Sequence of chain 5.A:
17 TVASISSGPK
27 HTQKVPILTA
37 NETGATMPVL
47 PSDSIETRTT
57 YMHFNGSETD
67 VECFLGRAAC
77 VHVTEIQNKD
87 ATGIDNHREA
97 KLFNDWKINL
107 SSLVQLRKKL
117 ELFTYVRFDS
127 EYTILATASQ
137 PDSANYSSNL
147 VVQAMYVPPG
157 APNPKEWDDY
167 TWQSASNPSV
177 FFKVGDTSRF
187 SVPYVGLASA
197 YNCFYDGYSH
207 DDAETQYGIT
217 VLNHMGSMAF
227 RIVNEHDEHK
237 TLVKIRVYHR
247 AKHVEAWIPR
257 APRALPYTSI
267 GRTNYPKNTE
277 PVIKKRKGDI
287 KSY

A small-molecule ligand and the protein it binds are described below.
Small molecule (SMILES): OCCOCOCc1cc(CCCCCOc2c(Cl)cc(C3=NCCO3)cc2Cl)on1

Sequence of chain 1.C:
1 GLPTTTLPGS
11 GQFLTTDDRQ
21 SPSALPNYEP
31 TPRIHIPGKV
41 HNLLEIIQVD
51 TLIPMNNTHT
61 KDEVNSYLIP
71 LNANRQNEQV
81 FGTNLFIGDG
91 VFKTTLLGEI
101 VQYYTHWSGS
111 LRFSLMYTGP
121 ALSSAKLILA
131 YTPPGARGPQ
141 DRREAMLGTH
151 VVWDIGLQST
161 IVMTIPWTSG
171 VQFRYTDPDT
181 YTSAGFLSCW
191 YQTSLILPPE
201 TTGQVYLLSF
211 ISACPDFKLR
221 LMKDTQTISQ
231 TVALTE

Sequence of chain 5.C:
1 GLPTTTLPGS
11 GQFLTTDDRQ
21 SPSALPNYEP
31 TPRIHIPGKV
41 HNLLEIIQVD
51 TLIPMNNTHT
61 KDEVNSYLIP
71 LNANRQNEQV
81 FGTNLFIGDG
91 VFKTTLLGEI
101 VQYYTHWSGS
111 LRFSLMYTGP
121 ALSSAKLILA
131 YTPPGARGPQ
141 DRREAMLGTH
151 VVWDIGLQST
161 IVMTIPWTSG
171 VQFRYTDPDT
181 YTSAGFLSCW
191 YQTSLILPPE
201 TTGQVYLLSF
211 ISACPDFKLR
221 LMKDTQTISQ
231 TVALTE

Binding-site contacts:
Ligand atom CL1 contacts residue LEU25 of chain 5.C at 3.5 Å.
Ligand atom N2 contacts residue MET221 of chain 5.A at 3.5 Å (h-bond).
Ligand atom C1C contacts residue TYR128 of chain 5.A at 3.5 Å (hydrophobic).
Ligand atom C4A contacts residue PRO174 of chain 5.A at 3.3 Å (hydrophobic).
Ligand atom C1B contacts residue TYR152 of chain 5.A at 3.8 Å (hydrophobic).
Ligand atom C3B contacts residue MET224 of chain 5.A at 3.4 Å (hydrophobic).
Ligand atom C5C contacts residue VAL188 of chain 5.A at 2.9 Å (hydrophobic).
Ligand atom C3 contacts residue LEU106 of chain 5.A at 3.4 Å (hydrophobic).
Ligand atom O1A contacts residue PHE186 of chain 5.A at 2.9 Å.
Ligand atom C4C contacts residue TYR128 of chain 5.A at 3.5 Å (hydrophobic).
Ligand atom C3B contacts residue PHE186 of chain 5.A at 3.7 Å (hydrophobic).
Ligand atom O1 contacts residue MET221 of chain 5.A at 3.1 Å (h-bond).
Ligand atom C2D contacts residue SER107 of chain 5.A at 3.8 Å.
Ligand atom CL2 contacts residue ILE104 of chain 5.A at 3.1 Å.
Ligand atom C5 contacts residue LEU106 of chain 5.A at 3.5 Å (hydrophobic).
Ligand atom CL1 contacts residue VAL188 of chain 5.A at 3.5 Å.
Ligand atom C3D contacts residue LEU116 of chain 5.A at 3.6 Å (hydrophobic).
Ligand atom C2A contacts residue PHE186 of chain 5.A at 3.3 Å (hydrophobic).
Ligand atom CL2 contacts residue MET224 of chain 5.A at 2.9 Å.
Ligand atom C4A contacts residue VAL176 of chain 5.A at 3.7 Å (hydrophobic).
Ligand atom C31 contacts residue ASN219 of chain 5.A at 3.8 Å.
Ligand atom C5A contacts residue PHE186 of chain 5.A at 3.5 Å (hydrophobic).
Ligand atom C5A contacts residue ALA150 of chain 5.A at 3.2 Å (hydrophobic).
Ligand atom C3C contacts residue ILE104 of chain 5.A at 3.6 Å (hydrophobic).
Ligand atom N3A contacts residue ALA24 of chain 5.C at 3.6 Å.
Ligand atom O1A contacts residue ALA150 of chain 5.A at 3.8 Å.
Ligand atom C5B contacts residue TYR152 of chain 5.A at 3.8 Å (hydrophobic).
Ligand atom C4B contacts residue PHE186 of chain 5.A at 3.4 Å (hydrophobic).
Ligand atom O1D contacts residue SER107 of chain 5.A at 3.2 Å.
Ligand atom C6B contacts residue VAL188 of chain 5.A at 3.8 Å (hydrophobic).
Ligand atom C4A contacts residue SER175 of chain 5.A at 3.8 Å.
Ligand atom C31 contacts residue LEU106 of chain 5.A at 3.8 Å (hydrophobic).
Ligand atom C1B contacts residue VAL188 of chain 5.A at 3.8 Å (hydrophobic).
Ligand atom C4 contacts residue LEU106 of chain 5.A at 2.5 Å (hydrophobic).
Ligand atom N2 contacts residue ASN219 of chain 5.A at 3.4 Å (h-bond).
Ligand atom C6B contacts residue TYR152 of chain 5.A at 3.8 Å (hydrophobic).
Ligand atom O1B contacts residue TYR152 of chain 5.A at 3.8 Å.
Ligand atom C2B contacts residue MET224 of chain 5.A at 3.6 Å (hydrophobic).
Ligand atom N3A contacts residue PRO174 of chain 5.A at 3.6 Å (h-bond).
Ligand atom C5A contacts residue VAL176 of chain 5.A at 3.2 Å (hydrophobic).